A protein and the small-molecule ligand that binds it are described below.
Small molecule (SMILES): CC(C)CCC[C@@H](C)[C@H]1CC[C@H]2[C@@H]3CC=C4C[C@@H](O)CC[C@]4(C)[C@H]3CC[C@]12C

Sequence of chain 1.A:
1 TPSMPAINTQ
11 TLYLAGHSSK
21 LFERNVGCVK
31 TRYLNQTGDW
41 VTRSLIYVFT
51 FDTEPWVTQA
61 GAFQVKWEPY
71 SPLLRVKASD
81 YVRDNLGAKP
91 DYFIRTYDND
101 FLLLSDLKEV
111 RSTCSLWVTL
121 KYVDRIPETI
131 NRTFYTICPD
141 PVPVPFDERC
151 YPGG

Binding-site contacts:
Ligand atom C3 contacts residue HIS17 of chain 1.A at 4.1 Å.
Ligand atom C18 contacts residue TYR92 of chain 1.A at 3.9 Å (hydrophobic).
Ligand atom C15 contacts residue TRP117 of chain 1.A at 4.1 Å (hydrophobic).
Ligand atom O1 contacts residue GLU23 of chain 1.A at 3.0 Å (salt-bridge).
Ligand atom C5 contacts residue LEU14 of chain 1.A at 4.1 Å (hydrophobic).
Ligand atom C16 contacts residue TRP117 of chain 1.A at 3.9 Å (hydrophobic).
Ligand atom C4 contacts residue HIS17 of chain 1.A at 4.0 Å.
Ligand atom O1 contacts residue PHE22 of chain 1.A at 3.6 Å.
Ligand atom C14 contacts residue TRP117 of chain 1.A at 3.9 Å (hydrophobic).
Ligand atom C19 contacts residue LEU86 of chain 1.A at 3.7 Å (hydrophobic).
Ligand atom C21 contacts residue LEU45 of chain 1.A at 4.1 Å (hydrophobic).
Ligand atom C27 contacts residue ARG43 of chain 1.A at 4.0 Å.
Ligand atom C26 contacts residue TRP117 of chain 1.A at 3.6 Å (hydrophobic).
Ligand atom C7 contacts residue LEU21 of chain 1.A at 4.0 Å (hydrophobic).
Ligand atom C23 contacts residue PHE63 of chain 1.A at 3.9 Å (hydrophobic).
Ligand atom C6 contacts residue HIS17 of chain 1.A at 3.9 Å.
Ligand atom C7 contacts residue SER115 of chain 1.A at 4.0 Å.
Ligand atom C3 contacts residue GLU23 of chain 1.A at 4.0 Å.
Ligand atom C11 contacts residue LEU86 of chain 1.A at 4.1 Å (hydrophobic).
Ligand atom C5 contacts residue LEU21 of chain 1.A at 4.1 Å (hydrophobic).
Ligand atom C6 contacts residue LEU21 of chain 1.A at 3.8 Å (hydrophobic).
Ligand atom C17 contacts residue TRP117 of chain 1.A at 4.0 Å (hydrophobic).
Ligand atom C15 contacts residue SER115 of chain 1.A at 3.7 Å.
Ligand atom C6 contacts residue LEU14 of chain 1.A at 4.0 Å (hydrophobic).
Ligand atom C4 contacts residue LEU21 of chain 1.A at 3.5 Å (hydrophobic).
Ligand atom C2 contacts residue VAL26 of chain 1.A at 3.8 Å (hydrophobic).
Ligand atom O1 contacts residue HIS17 of chain 1.A at 3.9 Å.
Ligand atom C19 contacts residue GLU23 of chain 1.A at 3.9 Å.
Ligand atom C18 contacts residue LEU86 of chain 1.A at 3.6 Å (hydrophobic).
Ligand atom C4 contacts residue PHE22 of chain 1.A at 4.0 Å (hydrophobic).
Ligand atom C19 contacts residue LEU21 of chain 1.A at 3.9 Å (hydrophobic).
Ligand atom C1 contacts residue VAL29 of chain 1.A at 4.0 Å (hydrophobic).
Ligand atom C15 contacts residue TYR92 of chain 1.A at 4.1 Å (hydrophobic).
Ligand atom C12 contacts residue LEU45 of chain 1.A at 4.0 Å (hydrophobic).
Ligand atom C26 contacts residue THR31 of chain 1.A at 3.8 Å.
Ligand atom C2 contacts residue GLU23 of chain 1.A at 3.9 Å.
Ligand atom C18 contacts residue ALA88 of chain 1.A at 3.9 Å (hydrophobic).
Ligand atom C27 contacts residue ALA6 of chain 1.A at 3.8 Å (hydrophobic).
Ligand atom C16 contacts residue TYR92 of chain 1.A at 3.8 Å (hydrophobic).
Ligand atom C24 contacts residue PHE63 of chain 1.A at 3.7 Å (hydrophobic).